Binding-site contacts:
Ligand atom O5 contacts residue ASN722 of chain 1.C at 2.4 Å (h-bond).
Ligand atom C7 contacts residue ASN722 of chain 1.C at 3.8 Å.
Ligand atom C3 contacts residue ASN722 of chain 1.C at 3.8 Å.
Ligand atom C2 contacts residue ASN722 of chain 1.C at 2.5 Å.
Ligand atom N2 contacts residue ASN722 of chain 1.C at 2.9 Å (h-bond).
Ligand atom C5 contacts residue ASN722 of chain 1.C at 3.7 Å.
Ligand atom C1 contacts residue ASN722 of chain 1.C at 1.4 Å.
Ligand atom C8 contacts residue GLN711 of chain 1.C at 3.4 Å.
Ligand atom O7 contacts residue ASN722 of chain 1.C at 4.3 Å.
Ligand atom C4 contacts residue ASN722 of chain 1.C at 4.2 Å.

Sequence of chain 1.C:
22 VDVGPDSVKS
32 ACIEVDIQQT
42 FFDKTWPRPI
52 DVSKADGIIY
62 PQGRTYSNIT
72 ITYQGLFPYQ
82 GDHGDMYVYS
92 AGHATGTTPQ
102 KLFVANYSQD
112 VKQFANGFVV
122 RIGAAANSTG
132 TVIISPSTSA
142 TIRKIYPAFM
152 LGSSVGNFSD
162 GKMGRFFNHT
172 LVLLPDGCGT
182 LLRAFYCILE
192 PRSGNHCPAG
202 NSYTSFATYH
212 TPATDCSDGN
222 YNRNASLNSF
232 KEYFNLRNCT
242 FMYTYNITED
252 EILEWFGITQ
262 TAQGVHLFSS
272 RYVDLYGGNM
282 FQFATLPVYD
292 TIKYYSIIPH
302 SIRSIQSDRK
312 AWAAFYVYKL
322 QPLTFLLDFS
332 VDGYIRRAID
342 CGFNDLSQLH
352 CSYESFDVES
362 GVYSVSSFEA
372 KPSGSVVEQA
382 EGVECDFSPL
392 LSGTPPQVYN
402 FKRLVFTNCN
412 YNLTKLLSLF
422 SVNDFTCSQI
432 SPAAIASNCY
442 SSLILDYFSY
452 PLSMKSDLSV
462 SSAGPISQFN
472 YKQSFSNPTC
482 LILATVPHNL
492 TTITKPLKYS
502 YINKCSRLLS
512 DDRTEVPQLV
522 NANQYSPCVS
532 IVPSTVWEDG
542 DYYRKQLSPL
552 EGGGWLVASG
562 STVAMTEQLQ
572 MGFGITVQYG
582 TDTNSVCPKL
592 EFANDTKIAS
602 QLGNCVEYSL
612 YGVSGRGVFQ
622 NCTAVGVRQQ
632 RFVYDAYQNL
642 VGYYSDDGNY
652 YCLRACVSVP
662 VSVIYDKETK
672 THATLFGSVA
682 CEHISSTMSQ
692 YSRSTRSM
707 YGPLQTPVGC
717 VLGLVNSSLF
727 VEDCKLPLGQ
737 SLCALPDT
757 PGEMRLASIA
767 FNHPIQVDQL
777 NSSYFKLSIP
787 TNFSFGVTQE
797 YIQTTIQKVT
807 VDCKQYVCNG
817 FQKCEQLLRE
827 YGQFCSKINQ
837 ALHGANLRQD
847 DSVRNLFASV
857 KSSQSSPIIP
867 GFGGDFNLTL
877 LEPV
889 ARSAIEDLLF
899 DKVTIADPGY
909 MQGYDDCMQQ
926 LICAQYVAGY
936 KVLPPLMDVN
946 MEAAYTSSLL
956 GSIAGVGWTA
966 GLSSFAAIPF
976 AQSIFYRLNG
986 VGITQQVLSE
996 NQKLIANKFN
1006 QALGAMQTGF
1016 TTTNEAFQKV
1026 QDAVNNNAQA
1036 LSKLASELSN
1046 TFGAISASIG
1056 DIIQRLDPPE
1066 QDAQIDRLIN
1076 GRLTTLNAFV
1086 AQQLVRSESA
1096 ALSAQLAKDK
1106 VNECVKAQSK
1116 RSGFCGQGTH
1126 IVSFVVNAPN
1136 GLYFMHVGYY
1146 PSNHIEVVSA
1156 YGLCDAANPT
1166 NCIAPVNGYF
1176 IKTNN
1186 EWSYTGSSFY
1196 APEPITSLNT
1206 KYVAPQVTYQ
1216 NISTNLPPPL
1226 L

The protein below binds the small molecule below.
Small molecule (SMILES): CC(=O)N[C@@H]1[C@@H](O)[C@H](O)[C@@H](CO)O[C@H]1O